Binding-site contacts:
Ligand atom C5 contacts residue GLY125 of chain 1.A at 3.8 Å.
Ligand atom O1 contacts residue ALA71 of chain 1.A at 3.7 Å.
Ligand atom O2 contacts residue GLY48 of chain 1.A at 3.7 Å.
Ligand atom C25 contacts residue ARG176 of chain 1.A at 3.5 Å.
Ligand atom C32 contacts residue GLU133 of chain 1.A at 3.2 Å.
Ligand atom O3 contacts residue GLU133 of chain 1.A at 3.2 Å (salt-bridge).
Ligand atom C20 contacts residue HIS47 of chain 1.A at 3.6 Å.
Ligand atom C6 contacts residue ALA123 of chain 1.A at 3.6 Å (hydrophobic).
Ligand atom C29 contacts residue GLY124 of chain 1.A at 3.5 Å.
Ligand atom C16 contacts residue LEU45 of chain 1.A at 3.7 Å (hydrophobic).
Ligand atom C13 contacts residue LEU119 of chain 1.A at 3.8 Å (hydrophobic).
Ligand atom C13 contacts residue GLU120 of chain 1.A at 3.7 Å.
Ligand atom C17 contacts residue LEU179 of chain 1.A at 3.7 Å (hydrophobic).
Ligand atom C9 contacts residue LEU179 of chain 1.A at 3.7 Å (hydrophobic).
Ligand atom C14 contacts residue GLU120 of chain 1.A at 3.3 Å.
Ligand atom O1 contacts residue LEU121 of chain 1.A at 3.8 Å.
Ligand atom C14 contacts residue ALA71 of chain 1.A at 3.5 Å (hydrophobic).
Ligand atom C1 contacts residue ALA123 of chain 1.A at 3.6 Å (hydrophobic).
Ligand atom N2 contacts residue MET122 of chain 1.A at 2.9 Å (h-bond).
Ligand atom C10 contacts residue LEU179 of chain 1.A at 3.7 Å (hydrophobic).
Ligand atom F1 contacts residue GLY192 of chain 1.A at 3.2 Å.
Ligand atom C5 contacts residue MET122 of chain 1.A at 3.2 Å (hydrophobic).
Ligand atom C4 contacts residue GLY125 of chain 1.A at 3.7 Å.
Ligand atom C6 contacts residue MET122 of chain 1.A at 3.2 Å (hydrophobic).
Ligand atom F1 contacts residue LEU119 of chain 1.A at 3.3 Å.
Ligand atom O2 contacts residue VAL53 of chain 1.A at 3.6 Å.
Ligand atom C3 contacts residue LEU45 of chain 1.A at 3.7 Å (hydrophobic).
Ligand atom C30 contacts residue ALA123 of chain 1.A at 3.7 Å (hydrophobic).
Ligand atom C9 contacts residue ALA71 of chain 1.A at 3.7 Å (hydrophobic).
Ligand atom C14 contacts residue LEU179 of chain 1.A at 3.7 Å (hydrophobic).
Ligand atom O1 contacts residue MET122 of chain 1.A at 2.9 Å (h-bond).
Ligand atom C13 contacts residue LEU179 of chain 1.A at 3.8 Å (hydrophobic).
Ligand atom C31 contacts residue GLU133 of chain 1.A at 3.7 Å.
Ligand atom N2 contacts residue LEU45 of chain 1.A at 3.7 Å.
Ligand atom F1 contacts residue LYS73 of chain 1.A at 3.5 Å.
Ligand atom C24 contacts residue ASP193 of chain 1.A at 3.7 Å.
Ligand atom C21 contacts residue LEU45 of chain 1.A at 3.8 Å (hydrophobic).
Ligand atom C27 contacts residue GLU133 of chain 1.A at 3.1 Å.
Ligand atom C33 contacts residue PRO183 of chain 1.A at 3.4 Å (hydrophobic).
Ligand atom C19 contacts residue HIS47 of chain 1.A at 3.5 Å.

A protein and the small-molecule ligand that binds it are described below.
Small molecule (SMILES): CC(C)NC(=O)C1CCC(n2/c(=N/C(=O)c3ccc(F)cc3)[nH]c3ccc(CN4CCC(C(C)(C)O)CC4)cc32)CC1

Sequence of chain 1.A:
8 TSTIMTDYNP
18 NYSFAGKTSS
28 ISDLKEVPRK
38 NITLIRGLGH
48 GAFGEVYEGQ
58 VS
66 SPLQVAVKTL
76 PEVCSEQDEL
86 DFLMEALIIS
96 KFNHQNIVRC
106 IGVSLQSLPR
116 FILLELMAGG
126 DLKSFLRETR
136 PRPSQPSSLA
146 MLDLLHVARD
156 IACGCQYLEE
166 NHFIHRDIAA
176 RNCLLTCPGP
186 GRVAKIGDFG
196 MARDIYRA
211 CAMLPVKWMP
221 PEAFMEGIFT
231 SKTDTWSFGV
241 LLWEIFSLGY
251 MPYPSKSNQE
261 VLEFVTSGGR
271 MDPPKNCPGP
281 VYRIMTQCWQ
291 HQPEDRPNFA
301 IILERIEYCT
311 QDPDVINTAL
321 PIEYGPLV